Binding-site contacts:
Ligand atom OP1 contacts residue ARG19 of chain 21.A at 4.1 Å.
Ligand atom C2 contacts residue A1 of chain 21.B at 3.1 Å.
Ligand atom O5' contacts residue ARG15 of chain 21.A at 3.6 Å.
Ligand atom C6 contacts residue ARG19 of chain 21.A at 2.7 Å.
Ligand atom OP1 contacts residue LYS18 of chain 21.A at 3.7 Å.
Ligand atom N3 contacts residue A3 of chain 21.B at 2.8 Å (h-bond).
Ligand atom OP1 contacts residue ARG15 of chain 21.A at 2.5 Å.
Ligand atom OP2 contacts residue ALA16 of chain 21.A at 4.1 Å.
Ligand atom C4 contacts residue ARG19 of chain 21.A at 3.9 Å.
Ligand atom N3 contacts residue A2 of chain 21.B at 3.7 Å.
Ligand atom O2 contacts residue A1 of chain 21.B at 2.7 Å (h-bond).
Ligand atom C2 contacts residue A2 of chain 21.B at 3.9 Å.
Ligand atom C2 contacts residue A3 of chain 21.B at 3.5 Å.
Ligand atom O5' contacts residue ARG19 of chain 21.A at 2.1 Å (salt-bridge).
Ligand atom C3' contacts residue ARG15 of chain 21.A at 3.8 Å.
Ligand atom N1 contacts residue ARG19 of chain 21.A at 3.9 Å.
Ligand atom C5' contacts residue ARG19 of chain 21.A at 3.2 Å.
Ligand atom O2 contacts residue A3 of chain 21.B at 3.2 Å.
Ligand atom C4' contacts residue ARG19 of chain 21.A at 3.7 Å.
Ligand atom C3' contacts residue ARG19 of chain 21.A at 3.4 Å.
Ligand atom P contacts residue ARG19 of chain 21.A at 2.8 Å.
Ligand atom O4 contacts residue A3 of chain 21.B at 2.8 Å (h-bond).
Ligand atom O4' contacts residue ARG19 of chain 21.A at 3.9 Å.
Ligand atom N3 contacts residue A1 of chain 21.B at 2.7 Å (h-bond).
Ligand atom O2 contacts residue A2 of chain 21.B at 3.7 Å.
Ligand atom C2' contacts residue ARG19 of chain 21.A at 3.6 Å.
Ligand atom P contacts residue ARG15 of chain 21.A at 3.1 Å.
Ligand atom OP2 contacts residue ARG19 of chain 21.A at 2.1 Å (salt-bridge).
Ligand atom OP2 contacts residue ARG15 of chain 21.A at 2.5 Å.
Ligand atom C4 contacts residue A3 of chain 21.B at 3.6 Å.
Ligand atom C4' contacts residue ARG15 of chain 21.A at 3.3 Å.
Ligand atom OP1 contacts residue MET14 of chain 21.A at 3.8 Å.
Ligand atom O3' contacts residue ARG19 of chain 21.A at 3.6 Å (salt-bridge).
Ligand atom C4 contacts residue A1 of chain 21.B at 3.4 Å.
Ligand atom C5 contacts residue ARG19 of chain 21.A at 2.9 Å.
Ligand atom C5' contacts residue ARG15 of chain 21.A at 2.5 Å.
Ligand atom O4 contacts residue A1 of chain 21.B at 3.0 Å (h-bond).
Ligand atom C1' contacts residue ARG19 of chain 21.A at 4.3 Å.
Ligand atom N1 contacts residue A3 of chain 21.B at 4.3 Å.
Ligand atom O3' contacts residue ARG15 of chain 21.A at 3.1 Å (salt-bridge).

Sequence of chain 21.A:
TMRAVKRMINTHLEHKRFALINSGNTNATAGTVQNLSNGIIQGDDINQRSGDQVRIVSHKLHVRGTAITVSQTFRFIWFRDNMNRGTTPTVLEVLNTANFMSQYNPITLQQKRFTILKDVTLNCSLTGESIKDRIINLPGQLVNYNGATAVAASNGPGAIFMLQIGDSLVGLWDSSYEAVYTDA

A small-molecule ligand and the protein it binds are described below.
Small molecule (SMILES): O=c1ccn([C@@H]2O[C@H](CO[P](=O)(O)O[C@H]3[C@@H](O)[C@H](n4ccc(=O)[nH]c4=O)O[C@@H]3CO[P](=O)(O)O[C@H]3[C@@H](O)[C@H](n4ccc(=O)[nH]c4=O)O[C@@H]3CO[P](=O)(O)O[C@H]3[C@@H](O)[C@H](n4ccc(=O)[nH]c4=O)O[C@@H]3COP(=O)=O)[C@@H](O)[C@H]2O)c(=O)[nH]1